The protein below binds the small molecule below.
Small molecule (SMILES): CCS(=O)(=O)N1CC(CC#N)(n2cc(-c3ncnc4[nH]ccc34)cn2)C1

Sequence of chain 1.B:
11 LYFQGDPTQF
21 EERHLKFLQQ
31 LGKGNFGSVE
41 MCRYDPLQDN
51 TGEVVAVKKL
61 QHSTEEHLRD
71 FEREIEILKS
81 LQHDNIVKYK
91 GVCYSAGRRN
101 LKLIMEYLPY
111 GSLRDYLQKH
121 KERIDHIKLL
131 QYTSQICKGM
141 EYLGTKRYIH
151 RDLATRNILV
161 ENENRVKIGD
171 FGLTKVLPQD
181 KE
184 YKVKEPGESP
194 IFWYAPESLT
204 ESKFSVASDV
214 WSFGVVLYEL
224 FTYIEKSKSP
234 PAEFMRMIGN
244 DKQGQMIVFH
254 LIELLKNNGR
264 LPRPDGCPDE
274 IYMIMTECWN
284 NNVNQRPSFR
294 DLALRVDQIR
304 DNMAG

Binding-site contacts:
Ligand atom C6 contacts residue LEU159 of chain 1.B at 3.7 Å (hydrophobic).
Ligand atom CAR contacts residue LEU159 of chain 1.B at 3.6 Å (hydrophobic).
Ligand atom NAI contacts residue GLY169 of chain 1.B at 3.5 Å.
Ligand atom CAH contacts residue ASN157 of chain 1.B at 3.6 Å.
Ligand atom CAG contacts residue ASN157 of chain 1.B at 3.5 Å.
Ligand atom CAH contacts residue ARG156 of chain 1.B at 3.5 Å.
Ligand atom NAI contacts residue ASP170 of chain 1.B at 3.7 Å.
Ligand atom NAT contacts residue ALA56 of chain 1.B at 3.3 Å.
Ligand atom C2 contacts residue LEU31 of chain 1.B at 3.8 Å (hydrophobic).
Ligand atom CAS contacts residue VAL87 of chain 1.B at 3.7 Å (hydrophobic).
Ligand atom OAZ contacts residue SER38 of chain 1.B at 3.5 Å.
Ligand atom C6 contacts residue ALA56 of chain 1.B at 3.6 Å (hydrophobic).
Ligand atom OAZ contacts residue GLY32 of chain 1.B at 3.2 Å.
Ligand atom OAZ contacts residue LYS33 of chain 1.B at 3.2 Å (salt-bridge).
Ligand atom OAY contacts residue LYS58 of chain 1.B at 3.2 Å.
Ligand atom CAB contacts residue GLY34 of chain 1.B at 3.6 Å.
Ligand atom CAN contacts residue LEU31 of chain 1.B at 3.7 Å (hydrophobic).
Ligand atom NAI contacts residue ASN157 of chain 1.B at 3.7 Å.
Ligand atom OAY contacts residue VAL39 of chain 1.B at 3.4 Å.
Ligand atom CAE contacts residue VAL39 of chain 1.B at 3.7 Å (hydrophobic).
Ligand atom CAS contacts residue MET105 of chain 1.B at 3.6 Å (hydrophobic).
Ligand atom C2 contacts residue LEU108 of chain 1.B at 3.2 Å (hydrophobic).
Ligand atom OAZ contacts residue GLY34 of chain 1.B at 3.5 Å (h-bond).
Ligand atom CAE contacts residue ASP170 of chain 1.B at 3.5 Å.
Ligand atom NAT contacts residue GLU106 of chain 1.B at 2.8 Å (salt-bridge).
Ligand atom C4 contacts residue LEU159 of chain 1.B at 3.7 Å (hydrophobic).
Ligand atom NAO contacts residue LEU31 of chain 1.B at 3.8 Å.
Ligand atom NAI contacts residue LEU159 of chain 1.B at 3.8 Å.
Ligand atom CAG contacts residue ARG156 of chain 1.B at 3.5 Å.
Ligand atom N1 contacts residue LEU108 of chain 1.B at 3.2 Å (h-bond).
Ligand atom CAH contacts residue ASP170 of chain 1.B at 3.8 Å.
Ligand atom C5 contacts residue LEU159 of chain 1.B at 3.4 Å (hydrophobic).
Ligand atom OAZ contacts residue VAL39 of chain 1.B at 3.7 Å.
Ligand atom CAM contacts residue LEU159 of chain 1.B at 3.8 Å (hydrophobic).
Ligand atom OAZ contacts residue GLY37 of chain 1.B at 3.7 Å.
Ligand atom C6 contacts residue GLU106 of chain 1.B at 3.8 Å.
Ligand atom CAS contacts residue GLU106 of chain 1.B at 3.8 Å.
Ligand atom NAT contacts residue VAL87 of chain 1.B at 3.8 Å.
Ligand atom N3 contacts residue LEU31 of chain 1.B at 3.8 Å.
Ligand atom CAS contacts residue ALA56 of chain 1.B at 3.6 Å (hydrophobic).